Binding-site contacts:
Ligand atom C6 contacts residue GLY605 of chain 1.E at 3.6 Å.
Ligand atom O3G contacts residue LYS644 of chain 1.E at 2.8 Å (salt-bridge).
Ligand atom O2A contacts residue GLU646 of chain 1.E at 2.8 Å (salt-bridge).
Ligand atom O1A contacts residue VAL642 of chain 1.E at 2.4 Å (h-bond).
Ligand atom O3G contacts residue GLY641 of chain 1.E at 2.6 Å (h-bond).
Ligand atom O2A contacts residue LYS644 of chain 1.E at 3.2 Å (salt-bridge).
Ligand atom O3A contacts residue ARG859 of chain 1.E at 2.9 Å (salt-bridge).
Ligand atom O1B contacts residue THR645 of chain 1.E at 2.8 Å (h-bond).
Ligand atom O1A contacts residue GLY641 of chain 1.E at 2.8 Å (h-bond).
Ligand atom S1G contacts residue GLY641 of chain 1.E at 3.6 Å (h-bond).
Ligand atom PB contacts residue THR645 of chain 1.E at 3.2 Å.
Ligand atom C8 contacts residue LEU810 of chain 1.E at 3.4 Å (hydrophobic).
Ligand atom N7 contacts residue LEU810 of chain 1.E at 3.3 Å.
Ligand atom N1 contacts residue ILE603 of chain 1.E at 3.5 Å.
Ligand atom C5' contacts residue GLY641 of chain 1.E at 3.3 Å.
Ligand atom PG contacts residue ARG859 of chain 1.E at 3.6 Å.
Ligand atom S1G contacts residue ARG800 of chain 1.D at 2.7 Å (salt-bridge).
Ligand atom O2B contacts residue THR645 of chain 1.E at 2.7 Å (h-bond).
Ligand atom N1 contacts residue GLY605 of chain 1.E at 3.0 Å (h-bond).
Ligand atom O2A contacts residue VAL642 of chain 1.E at 3.3 Å (h-bond).
Ligand atom N1 contacts residue ILE604 of chain 1.E at 3.1 Å (h-bond).
Ligand atom C8 contacts residue GLY643 of chain 1.E at 3.3 Å.
Ligand atom N6 contacts residue GLY605 of chain 1.E at 3.3 Å (h-bond).
Ligand atom N7 contacts residue GLY643 of chain 1.E at 3.0 Å (h-bond).
Ligand atom O1B contacts residue LYS644 of chain 1.E at 3.5 Å (salt-bridge).
Ligand atom O3' contacts residue LEU862 of chain 1.E at 3.5 Å.
Ligand atom O3B contacts residue ARG859 of chain 1.E at 2.5 Å (salt-bridge).
Ligand atom O1B contacts residue VAL642 of chain 1.E at 3.4 Å (h-bond).
Ligand atom PB contacts residue ARG859 of chain 1.E at 3.2 Å.
Ligand atom O2A contacts residue GLY643 of chain 1.E at 3.2 Å.
Ligand atom PG contacts residue GLY641 of chain 1.E at 3.5 Å.
Ligand atom O2A contacts residue THR645 of chain 1.E at 3.3 Å (h-bond).
Ligand atom O3G contacts residue THR640 of chain 1.E at 3.5 Å.
Ligand atom C2 contacts residue ILE604 of chain 1.E at 3.1 Å (hydrophobic).
Ligand atom S1G contacts residue ARG859 of chain 1.E at 3.5 Å (salt-bridge).
Ligand atom O1A contacts residue ARG859 of chain 1.E at 3.4 Å (salt-bridge).
Ligand atom O2G contacts residue ASN752 of chain 1.E at 3.6 Å (h-bond).
Ligand atom O3A contacts residue THR645 of chain 1.E at 3.5 Å (h-bond).
Ligand atom C2 contacts residue ILE603 of chain 1.E at 3.5 Å (hydrophobic).
Ligand atom PA contacts residue VAL642 of chain 1.E at 3.4 Å.

Sequence of chain 1.E:
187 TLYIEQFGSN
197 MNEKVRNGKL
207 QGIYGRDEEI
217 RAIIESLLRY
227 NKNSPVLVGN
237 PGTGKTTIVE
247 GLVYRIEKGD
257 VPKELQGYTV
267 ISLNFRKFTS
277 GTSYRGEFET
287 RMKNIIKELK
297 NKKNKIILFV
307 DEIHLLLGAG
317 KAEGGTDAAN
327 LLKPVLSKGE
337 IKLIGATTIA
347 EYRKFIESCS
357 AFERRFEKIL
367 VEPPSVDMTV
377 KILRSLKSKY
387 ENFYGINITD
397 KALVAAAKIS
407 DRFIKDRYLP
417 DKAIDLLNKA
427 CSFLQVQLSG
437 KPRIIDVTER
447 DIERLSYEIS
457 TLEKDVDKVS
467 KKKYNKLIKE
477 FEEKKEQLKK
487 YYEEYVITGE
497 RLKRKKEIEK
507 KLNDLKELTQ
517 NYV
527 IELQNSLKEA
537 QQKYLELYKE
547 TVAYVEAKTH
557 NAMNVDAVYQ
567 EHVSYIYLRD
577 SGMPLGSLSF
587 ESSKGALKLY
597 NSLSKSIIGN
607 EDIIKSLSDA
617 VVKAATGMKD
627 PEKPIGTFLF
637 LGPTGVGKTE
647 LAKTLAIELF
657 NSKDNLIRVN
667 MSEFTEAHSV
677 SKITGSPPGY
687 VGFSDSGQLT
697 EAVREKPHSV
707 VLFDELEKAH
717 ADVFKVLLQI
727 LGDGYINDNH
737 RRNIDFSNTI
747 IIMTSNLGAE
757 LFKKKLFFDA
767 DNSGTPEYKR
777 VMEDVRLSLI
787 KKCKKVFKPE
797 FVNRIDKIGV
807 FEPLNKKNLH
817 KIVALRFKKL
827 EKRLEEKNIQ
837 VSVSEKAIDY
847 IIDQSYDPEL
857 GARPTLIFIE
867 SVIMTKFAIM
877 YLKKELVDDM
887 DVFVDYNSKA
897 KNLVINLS

A small-molecule ligand and the protein it binds are described below.
Small molecule (SMILES): Nc1ncnc2c1ncn2[C@@H]1O[C@H](COP(=O)(O)OP(=O)(O)OP(O)(O)=S)[C@@H](O)[C@H]1O

Sequence of chain 1.D:
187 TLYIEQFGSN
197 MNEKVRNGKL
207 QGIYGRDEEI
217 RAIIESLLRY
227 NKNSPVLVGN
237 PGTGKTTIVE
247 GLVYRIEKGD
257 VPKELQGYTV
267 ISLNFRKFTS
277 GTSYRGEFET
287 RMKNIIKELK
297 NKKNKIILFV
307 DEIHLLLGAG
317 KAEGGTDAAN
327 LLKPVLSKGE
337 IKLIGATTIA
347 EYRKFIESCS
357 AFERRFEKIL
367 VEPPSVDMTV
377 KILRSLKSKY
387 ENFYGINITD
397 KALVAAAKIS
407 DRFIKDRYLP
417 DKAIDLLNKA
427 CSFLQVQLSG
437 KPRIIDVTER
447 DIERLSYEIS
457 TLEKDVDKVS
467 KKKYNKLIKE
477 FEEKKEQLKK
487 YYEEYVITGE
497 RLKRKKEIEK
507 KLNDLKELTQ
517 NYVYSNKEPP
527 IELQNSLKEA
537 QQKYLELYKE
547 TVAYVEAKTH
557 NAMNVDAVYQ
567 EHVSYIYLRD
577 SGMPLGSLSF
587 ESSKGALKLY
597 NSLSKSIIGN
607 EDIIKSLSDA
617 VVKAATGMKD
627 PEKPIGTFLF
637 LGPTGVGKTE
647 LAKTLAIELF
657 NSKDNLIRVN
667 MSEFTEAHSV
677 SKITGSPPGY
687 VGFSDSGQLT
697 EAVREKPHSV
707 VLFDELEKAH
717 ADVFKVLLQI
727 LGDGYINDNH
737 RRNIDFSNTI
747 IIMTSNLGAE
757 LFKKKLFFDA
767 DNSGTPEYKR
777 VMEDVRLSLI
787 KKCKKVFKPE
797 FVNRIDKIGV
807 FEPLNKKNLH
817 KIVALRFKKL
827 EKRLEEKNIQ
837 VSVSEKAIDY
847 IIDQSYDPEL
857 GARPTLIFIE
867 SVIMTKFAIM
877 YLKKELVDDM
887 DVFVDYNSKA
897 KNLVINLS